Sequence of chain 1.A:
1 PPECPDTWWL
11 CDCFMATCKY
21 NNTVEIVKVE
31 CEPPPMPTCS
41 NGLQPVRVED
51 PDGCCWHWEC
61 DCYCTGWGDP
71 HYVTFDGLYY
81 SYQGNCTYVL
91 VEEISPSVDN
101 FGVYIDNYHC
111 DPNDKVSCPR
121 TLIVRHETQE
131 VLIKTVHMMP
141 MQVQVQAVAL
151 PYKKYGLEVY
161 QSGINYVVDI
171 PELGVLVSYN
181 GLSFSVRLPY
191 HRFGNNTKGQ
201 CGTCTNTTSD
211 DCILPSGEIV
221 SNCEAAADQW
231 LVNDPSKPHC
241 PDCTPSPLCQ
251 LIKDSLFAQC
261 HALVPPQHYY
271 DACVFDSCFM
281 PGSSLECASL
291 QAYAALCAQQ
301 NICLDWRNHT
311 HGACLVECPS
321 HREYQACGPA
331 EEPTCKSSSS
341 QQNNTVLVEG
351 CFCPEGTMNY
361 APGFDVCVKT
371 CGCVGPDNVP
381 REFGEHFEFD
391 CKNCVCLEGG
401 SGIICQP

This protein binds this small molecule.
Small molecule (SMILES): CC(=O)N[C@H]1[C@H](O[C@H]2[C@H](O)[C@@H](NC(C)=O)CO[C@@H]2CO)O[C@H](CO)[C@@H](O[C@@H]2O[C@H](CO[C@H]3O[C@H](CO)[C@@H](O)[C@H](O)[C@@H]3O)[C@@H](O)[C@H](O[C@H]3O[C@H](CO)[C@@H](O)[C@H](O)[C@@H]3O)[C@@H]2O)[C@@H]1O

Binding-site contacts:
Ligand atom O7 contacts residue THR38 of chain 1.A at 3.1 Å.
Ligand atom N2 contacts residue ASN206 of chain 1.A at 2.8 Å (h-bond).
Ligand atom C7 contacts residue ASN206 of chain 1.A at 4.1 Å.
Ligand atom C2 contacts residue ASN206 of chain 1.A at 2.4 Å.
Ligand atom C8 contacts residue THR38 of chain 1.A at 3.5 Å.
Ligand atom C1 contacts residue ASN206 of chain 1.A at 1.4 Å.
Ligand atom C4 contacts residue ASN206 of chain 1.A at 4.2 Å.
Ligand atom O3 contacts residue MET36 of chain 1.A at 4.5 Å.
Ligand atom O5 contacts residue ASN206 of chain 1.A at 2.3 Å (h-bond).
Ligand atom O7 contacts residue MET36 of chain 1.A at 3.8 Å.
Ligand atom C5 contacts residue ASN206 of chain 1.A at 3.6 Å.
Ligand atom C3 contacts residue ASN206 of chain 1.A at 3.8 Å.
Ligand atom O4 contacts residue THR38 of chain 1.A at 3.6 Å.
Ligand atom O3 contacts residue THR38 of chain 1.A at 4.5 Å.
Ligand atom C7 contacts residue THR38 of chain 1.A at 3.6 Å.
Ligand atom C3 contacts residue THR38 of chain 1.A at 4.3 Å.
Ligand atom O7 contacts residue CYS39 of chain 1.A at 4.2 Å.